Sequence of chain 1.B:
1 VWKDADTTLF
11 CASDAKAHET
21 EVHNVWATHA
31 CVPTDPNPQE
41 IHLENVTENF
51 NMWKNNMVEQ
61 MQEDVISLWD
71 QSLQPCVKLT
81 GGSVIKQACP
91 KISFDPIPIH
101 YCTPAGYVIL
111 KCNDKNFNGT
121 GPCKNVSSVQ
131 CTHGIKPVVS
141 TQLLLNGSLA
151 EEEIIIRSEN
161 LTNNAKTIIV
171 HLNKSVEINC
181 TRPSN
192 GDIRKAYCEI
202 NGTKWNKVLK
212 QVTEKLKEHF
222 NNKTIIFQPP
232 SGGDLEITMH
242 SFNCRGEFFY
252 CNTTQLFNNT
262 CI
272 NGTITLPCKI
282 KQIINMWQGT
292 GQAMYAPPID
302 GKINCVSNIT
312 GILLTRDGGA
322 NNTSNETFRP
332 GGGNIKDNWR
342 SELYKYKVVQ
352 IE

The protein below binds the small molecule below.
Small molecule (SMILES): CC(=O)N[C@@H]1[C@@H](O)[C@H](O)[C@@H](CO)O[C@H]1O

Binding-site contacts:
Ligand atom C1 contacts residue ASN160 of chain 1.B at 1.4 Å.
Ligand atom C5 contacts residue THR162 of chain 1.B at 3.1 Å.
Ligand atom O6 contacts residue THR162 of chain 1.B at 4.4 Å.
Ligand atom C5 contacts residue ASN163 of chain 1.B at 4.5 Å.
Ligand atom C7 contacts residue ASN160 of chain 1.B at 3.4 Å.
Ligand atom O5 contacts residue THR162 of chain 1.B at 2.9 Å (h-bond).
Ligand atom C5 contacts residue ASN160 of chain 1.B at 3.7 Å.
Ligand atom C4 contacts residue THR162 of chain 1.B at 4.5 Å.
Ligand atom O5 contacts residue ASN160 of chain 1.B at 2.4 Å (h-bond).
Ligand atom C1 contacts residue ASN163 of chain 1.B at 4.3 Å.
Ligand atom C6 contacts residue THR162 of chain 1.B at 3.5 Å.
Ligand atom C6 contacts residue ASN163 of chain 1.B at 4.2 Å.
Ligand atom C4 contacts residue ASN160 of chain 1.B at 4.2 Å.
Ligand atom C8 contacts residue ASN160 of chain 1.B at 4.2 Å.
Ligand atom N2 contacts residue ASN160 of chain 1.B at 2.7 Å (h-bond).
Ligand atom O6 contacts residue ASN163 of chain 1.B at 3.8 Å.
Ligand atom C3 contacts residue ASN160 of chain 1.B at 3.7 Å.
Ligand atom O5 contacts residue ASN163 of chain 1.B at 3.5 Å.
Ligand atom C1 contacts residue THR162 of chain 1.B at 3.4 Å.
Ligand atom C2 contacts residue ASN160 of chain 1.B at 2.4 Å.
Ligand atom O7 contacts residue ASN160 of chain 1.B at 3.8 Å.